Binding-site contacts:
Ligand atom O4 contacts residue LEU151 of chain 19.Q at 3.7 Å.
Ligand atom C5 contacts residue LEU151 of chain 19.Q at 4.1 Å (hydrophobic).
Ligand atom C3 contacts residue ASN87 of chain 19.Q at 3.7 Å.
Ligand atom C5 contacts residue ASN87 of chain 19.Q at 3.7 Å.
Ligand atom O6 contacts residue LEU151 of chain 19.Q at 3.4 Å.
Ligand atom O5 contacts residue SER79 of chain 19.Q at 4.4 Å.
Ligand atom C1 contacts residue ASN87 of chain 19.Q at 1.4 Å.
Ligand atom C4 contacts residue ASN87 of chain 19.Q at 4.2 Å.
Ligand atom C2 contacts residue ASN87 of chain 19.Q at 2.4 Å.
Ligand atom C6 contacts residue LEU151 of chain 19.Q at 3.8 Å (hydrophobic).
Ligand atom O7 contacts residue ASN87 of chain 19.Q at 3.9 Å.
Ligand atom C5 contacts residue SER89 of chain 19.Q at 4.3 Å.
Ligand atom O5 contacts residue ASN87 of chain 19.Q at 2.3 Å (h-bond).
Ligand atom O5 contacts residue SER89 of chain 19.Q at 4.1 Å.
Ligand atom N2 contacts residue ASN87 of chain 19.Q at 2.9 Å (h-bond).
Ligand atom C4 contacts residue LEU151 of chain 19.Q at 4.4 Å (hydrophobic).
Ligand atom C7 contacts residue ASN87 of chain 19.Q at 3.6 Å.
Ligand atom O7 contacts residue ASP85 of chain 19.Q at 4.3 Å.
Ligand atom C1 contacts residue SER89 of chain 19.Q at 4.5 Å.

The small molecule below binds the protein below.
Small molecule (SMILES): CC(=O)N[C@@H]1[C@@H](O)[C@H](O)[C@@H](CO)O[C@H]1O

Sequence of chain 19.Q:
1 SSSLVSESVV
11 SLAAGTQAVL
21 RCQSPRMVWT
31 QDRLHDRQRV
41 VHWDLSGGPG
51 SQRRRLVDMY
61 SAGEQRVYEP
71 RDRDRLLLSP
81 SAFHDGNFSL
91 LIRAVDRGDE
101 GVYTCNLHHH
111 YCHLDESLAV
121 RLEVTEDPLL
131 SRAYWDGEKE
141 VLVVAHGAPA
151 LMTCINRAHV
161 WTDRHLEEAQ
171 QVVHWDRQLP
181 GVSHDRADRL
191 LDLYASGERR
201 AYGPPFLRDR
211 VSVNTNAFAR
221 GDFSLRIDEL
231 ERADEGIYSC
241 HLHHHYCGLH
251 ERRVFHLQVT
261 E